A protein and the small-molecule ligand that binds it are described below.
Small molecule (SMILES): CC(=O)N[C@@H]1[C@@H](O)[C@H](O)[C@@H](CO)O[C@H]1O

Sequence of chain 1.A:
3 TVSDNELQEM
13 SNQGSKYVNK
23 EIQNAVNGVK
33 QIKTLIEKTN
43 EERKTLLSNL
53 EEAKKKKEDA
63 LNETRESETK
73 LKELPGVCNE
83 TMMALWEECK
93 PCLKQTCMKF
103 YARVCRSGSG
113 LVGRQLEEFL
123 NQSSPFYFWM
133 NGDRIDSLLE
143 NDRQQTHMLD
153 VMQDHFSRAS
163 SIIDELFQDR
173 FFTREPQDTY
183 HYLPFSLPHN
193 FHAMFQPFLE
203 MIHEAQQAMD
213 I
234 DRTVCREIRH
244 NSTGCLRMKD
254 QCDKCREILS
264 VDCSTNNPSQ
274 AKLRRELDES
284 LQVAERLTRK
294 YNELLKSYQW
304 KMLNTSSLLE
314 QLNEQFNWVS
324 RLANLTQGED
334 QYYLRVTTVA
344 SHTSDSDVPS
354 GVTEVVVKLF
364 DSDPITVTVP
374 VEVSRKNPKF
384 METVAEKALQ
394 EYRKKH

Binding-site contacts:
Ligand atom C1 contacts residue ASN244 of chain 1.A at 1.4 Å.
Ligand atom C4 contacts residue ASN244 of chain 1.A at 4.2 Å.
Ligand atom C8 contacts residue HIS243 of chain 1.A at 4.1 Å.
Ligand atom N2 contacts residue ASN244 of chain 1.A at 2.9 Å (h-bond).
Ligand atom O5 contacts residue THR246 of chain 1.A at 3.6 Å.
Ligand atom C5 contacts residue THR246 of chain 1.A at 4.1 Å.
Ligand atom C5 contacts residue ASN244 of chain 1.A at 3.7 Å.
Ligand atom C1 contacts residue THR246 of chain 1.A at 3.8 Å.
Ligand atom C7 contacts residue ASN244 of chain 1.A at 3.3 Å.
Ligand atom O5 contacts residue ASN244 of chain 1.A at 2.4 Å (h-bond).
Ligand atom O7 contacts residue ASN244 of chain 1.A at 3.3 Å (h-bond).
Ligand atom O6 contacts residue THR246 of chain 1.A at 4.5 Å.
Ligand atom C3 contacts residue ASN244 of chain 1.A at 3.8 Å.
Ligand atom C8 contacts residue ASN244 of chain 1.A at 4.3 Å.
Ligand atom C2 contacts residue ASN244 of chain 1.A at 2.5 Å.
Ligand atom O6 contacts residue ASP138 of chain 1.A at 4.2 Å.